Sequence of chain 1.D:
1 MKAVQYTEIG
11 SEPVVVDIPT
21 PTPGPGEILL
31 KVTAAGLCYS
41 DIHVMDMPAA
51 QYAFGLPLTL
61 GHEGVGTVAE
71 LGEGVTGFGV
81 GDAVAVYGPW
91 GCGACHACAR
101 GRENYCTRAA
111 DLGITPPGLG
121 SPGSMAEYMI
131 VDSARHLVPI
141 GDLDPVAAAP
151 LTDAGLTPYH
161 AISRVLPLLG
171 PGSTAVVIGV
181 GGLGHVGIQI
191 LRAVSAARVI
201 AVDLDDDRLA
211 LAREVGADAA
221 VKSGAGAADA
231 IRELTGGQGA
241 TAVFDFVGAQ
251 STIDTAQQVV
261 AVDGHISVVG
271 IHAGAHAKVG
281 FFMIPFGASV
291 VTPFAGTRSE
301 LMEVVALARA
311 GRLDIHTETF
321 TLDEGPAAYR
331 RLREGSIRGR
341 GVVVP

The small molecule below binds the protein below.
Small molecule (SMILES): C[C@@H](CCC(=O)O)C(=O)O

Binding-site contacts:
Ligand atom C2 contacts residue PHE294 of chain 1.D at 4.1 Å (hydrophobic).
Ligand atom O8 contacts residue SER40 of chain 1.D at 2.8 Å (h-bond).
Ligand atom O9 contacts residue LEU119 of chain 1.D at 3.5 Å.
Ligand atom C4 contacts residue SER40 of chain 1.D at 4.3 Å.
Ligand atom C2 contacts residue NAD1 of chain 1.S at 4.3 Å.
Ligand atom C2 contacts residue SER40 of chain 1.D at 3.5 Å.
Ligand atom O9 contacts residue HIS62 of chain 1.D at 3.6 Å (h-bond).
Ligand atom C1 contacts residue HIS62 of chain 1.D at 3.7 Å.
Ligand atom C7 contacts residue ILE271 of chain 1.D at 4.5 Å (hydrophobic).
Ligand atom O8 contacts residue HIS62 of chain 1.D at 3.2 Å (h-bond).
Ligand atom C5 contacts residue VAL44 of chain 1.D at 3.9 Å (hydrophobic).
Ligand atom O10 contacts residue PHE294 of chain 1.D at 3.9 Å.
Ligand atom C4 contacts residue ILE271 of chain 1.D at 4.4 Å (hydrophobic).
Ligand atom C3 contacts residue SER40 of chain 1.D at 3.9 Å.
Ligand atom O8 contacts residue ZN1 of chain 1.R at 2.0 Å.
Ligand atom C1 contacts residue LEU119 of chain 1.D at 4.3 Å (hydrophobic).
Ligand atom O10 contacts residue PHE286 of chain 1.A at 4.4 Å.
Ligand atom O8 contacts residue ASP153 of chain 1.D at 3.2 Å (salt-bridge).
Ligand atom C2 contacts residue ZN1 of chain 1.R at 4.4 Å.
Ligand atom C1 contacts residue ZN1 of chain 1.R at 3.1 Å.
Ligand atom C1 contacts residue SER40 of chain 1.D at 3.5 Å.
Ligand atom O9 contacts residue ZN1 of chain 1.R at 3.4 Å.
Ligand atom O8 contacts residue NAD1 of chain 1.S at 3.1 Å.
Ligand atom O9 contacts residue ASP153 of chain 1.D at 3.8 Å.
Ligand atom C1 contacts residue NAD1 of chain 1.S at 3.9 Å.
Ligand atom O10 contacts residue ILE271 of chain 1.D at 3.6 Å.
Ligand atom C7 contacts residue PHE294 of chain 1.D at 4.0 Å (hydrophobic).
Ligand atom C1 contacts residue ASP153 of chain 1.D at 3.9 Å.
Ligand atom C3 contacts residue LEU119 of chain 1.D at 4.0 Å (hydrophobic).
Ligand atom O12 contacts residue PHE294 of chain 1.D at 3.9 Å.
Ligand atom O8 contacts residue CYS38 of chain 1.D at 3.7 Å.

Sequence of chain 1.A:
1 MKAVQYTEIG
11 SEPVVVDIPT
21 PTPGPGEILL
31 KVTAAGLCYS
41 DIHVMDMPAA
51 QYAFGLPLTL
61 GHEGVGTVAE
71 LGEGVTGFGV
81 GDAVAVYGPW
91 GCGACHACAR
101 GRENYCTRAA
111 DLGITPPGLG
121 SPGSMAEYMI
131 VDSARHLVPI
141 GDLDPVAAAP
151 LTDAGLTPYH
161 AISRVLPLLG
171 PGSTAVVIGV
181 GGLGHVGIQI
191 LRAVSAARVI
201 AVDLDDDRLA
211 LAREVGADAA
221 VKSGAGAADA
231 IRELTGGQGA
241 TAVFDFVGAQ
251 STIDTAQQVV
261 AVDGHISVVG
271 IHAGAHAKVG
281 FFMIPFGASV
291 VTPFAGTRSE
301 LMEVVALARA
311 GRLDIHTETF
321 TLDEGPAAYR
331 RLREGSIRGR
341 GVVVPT